The small molecule below binds the protein below.
Small molecule (SMILES): CC(=O)N[C@@H]1[C@@H](O)[C@H](O)[C@@H](CO)O[C@H]1O

Binding-site contacts:
Ligand atom O7 contacts residue ASN709 of chain 1.C at 3.0 Å (h-bond).
Ligand atom C5 contacts residue ASN709 of chain 1.C at 3.7 Å.
Ligand atom C1 contacts residue ASP796 of chain 1.A at 3.9 Å.
Ligand atom O7 contacts residue ASP796 of chain 1.A at 4.2 Å.
Ligand atom O5 contacts residue ASP796 of chain 1.A at 3.6 Å.
Ligand atom C2 contacts residue ASP796 of chain 1.A at 4.4 Å.
Ligand atom C3 contacts residue ASN709 of chain 1.C at 3.8 Å.
Ligand atom O5 contacts residue ASN709 of chain 1.C at 2.4 Å (h-bond).
Ligand atom C7 contacts residue ASN709 of chain 1.C at 3.1 Å.
Ligand atom C1 contacts residue ASN709 of chain 1.C at 1.4 Å.
Ligand atom C2 contacts residue ASN709 of chain 1.C at 2.5 Å.
Ligand atom C4 contacts residue ASN709 of chain 1.C at 4.2 Å.
Ligand atom C8 contacts residue GLY1131 of chain 1.C at 3.8 Å.
Ligand atom C8 contacts residue ASN709 of chain 1.C at 4.3 Å.
Ligand atom N2 contacts residue ASN709 of chain 1.C at 2.9 Å (h-bond).
Ligand atom O6 contacts residue ASP796 of chain 1.A at 4.4 Å.

Sequence of chain 1.C:
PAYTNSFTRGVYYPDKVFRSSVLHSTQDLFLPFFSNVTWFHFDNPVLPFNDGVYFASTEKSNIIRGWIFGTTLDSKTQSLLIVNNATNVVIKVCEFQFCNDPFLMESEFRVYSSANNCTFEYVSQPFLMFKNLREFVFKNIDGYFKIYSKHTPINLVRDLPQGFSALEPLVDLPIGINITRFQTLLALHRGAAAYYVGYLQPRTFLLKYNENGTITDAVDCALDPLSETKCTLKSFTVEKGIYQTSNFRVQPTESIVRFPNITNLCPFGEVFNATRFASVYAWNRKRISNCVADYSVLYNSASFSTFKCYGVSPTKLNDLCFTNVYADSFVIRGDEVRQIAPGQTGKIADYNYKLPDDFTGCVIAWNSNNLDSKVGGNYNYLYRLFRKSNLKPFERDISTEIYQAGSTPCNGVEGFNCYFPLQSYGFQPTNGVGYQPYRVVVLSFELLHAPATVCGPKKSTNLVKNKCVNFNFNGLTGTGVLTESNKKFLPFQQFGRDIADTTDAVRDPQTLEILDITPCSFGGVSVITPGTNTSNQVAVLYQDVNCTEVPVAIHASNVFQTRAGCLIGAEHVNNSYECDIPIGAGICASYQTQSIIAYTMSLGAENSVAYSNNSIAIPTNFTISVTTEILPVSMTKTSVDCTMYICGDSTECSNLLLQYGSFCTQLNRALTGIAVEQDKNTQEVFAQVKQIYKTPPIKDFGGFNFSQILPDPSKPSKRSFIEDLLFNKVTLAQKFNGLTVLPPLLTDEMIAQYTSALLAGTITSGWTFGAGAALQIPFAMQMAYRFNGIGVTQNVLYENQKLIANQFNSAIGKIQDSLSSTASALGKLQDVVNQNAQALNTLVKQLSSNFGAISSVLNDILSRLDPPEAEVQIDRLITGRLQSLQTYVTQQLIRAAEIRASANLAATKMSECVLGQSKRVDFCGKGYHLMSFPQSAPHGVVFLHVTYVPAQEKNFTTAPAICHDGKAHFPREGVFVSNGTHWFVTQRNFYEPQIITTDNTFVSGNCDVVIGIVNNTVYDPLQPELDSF

Sequence of chain 1.A:
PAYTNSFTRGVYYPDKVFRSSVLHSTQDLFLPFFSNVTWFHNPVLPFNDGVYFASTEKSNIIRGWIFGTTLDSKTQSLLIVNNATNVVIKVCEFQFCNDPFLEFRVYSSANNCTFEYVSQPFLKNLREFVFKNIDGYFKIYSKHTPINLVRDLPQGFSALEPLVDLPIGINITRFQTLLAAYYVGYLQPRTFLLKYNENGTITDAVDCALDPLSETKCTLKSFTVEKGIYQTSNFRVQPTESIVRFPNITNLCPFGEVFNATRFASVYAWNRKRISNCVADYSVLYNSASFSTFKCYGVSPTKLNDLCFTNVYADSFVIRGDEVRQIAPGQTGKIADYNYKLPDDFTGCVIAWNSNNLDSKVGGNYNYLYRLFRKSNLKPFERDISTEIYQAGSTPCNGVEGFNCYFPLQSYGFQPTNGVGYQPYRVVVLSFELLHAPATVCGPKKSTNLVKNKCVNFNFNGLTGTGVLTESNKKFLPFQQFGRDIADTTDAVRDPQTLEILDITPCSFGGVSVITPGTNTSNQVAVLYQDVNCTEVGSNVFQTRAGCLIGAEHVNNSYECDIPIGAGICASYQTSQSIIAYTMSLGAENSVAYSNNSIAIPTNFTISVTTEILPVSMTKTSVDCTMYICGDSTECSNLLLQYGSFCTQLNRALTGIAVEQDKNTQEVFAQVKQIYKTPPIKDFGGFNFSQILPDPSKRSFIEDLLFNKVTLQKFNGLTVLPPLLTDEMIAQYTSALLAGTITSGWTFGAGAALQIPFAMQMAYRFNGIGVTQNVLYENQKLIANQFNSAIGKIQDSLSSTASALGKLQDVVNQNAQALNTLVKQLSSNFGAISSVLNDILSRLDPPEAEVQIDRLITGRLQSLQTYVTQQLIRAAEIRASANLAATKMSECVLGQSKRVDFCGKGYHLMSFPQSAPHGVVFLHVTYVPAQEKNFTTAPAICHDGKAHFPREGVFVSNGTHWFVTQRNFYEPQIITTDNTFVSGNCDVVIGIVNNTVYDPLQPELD